This small molecule binds to this protein.
Small molecule (SMILES): CC(=O)N[C@H]1[C@H](O[C@H]2[C@H](O)[C@@H](NC(C)=O)CO[C@@H]2CO[C@H]2O[C@@H](C)[C@@H](O)[C@@H](O)[C@@H]2O)O[C@H](CO)[C@@H](O)[C@@H]1O

Sequence of chain 1.D:
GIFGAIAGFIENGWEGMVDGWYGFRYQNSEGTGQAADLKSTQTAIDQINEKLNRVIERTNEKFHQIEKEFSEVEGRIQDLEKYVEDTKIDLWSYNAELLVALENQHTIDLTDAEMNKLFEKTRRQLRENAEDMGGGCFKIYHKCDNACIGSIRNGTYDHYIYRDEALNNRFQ

Binding-site contacts:
Ligand atom C7 contacts residue ASN154 of chain 1.D at 3.1 Å.
Ligand atom C5 contacts residue SER151 of chain 1.D at 4.3 Å.
Ligand atom O5 contacts residue THR156 of chain 1.D at 4.4 Å.
Ligand atom O5 contacts residue ASN154 of chain 1.D at 2.4 Å (h-bond).
Ligand atom O6 contacts residue ALA147 of chain 1.D at 3.4 Å (h-bond).
Ligand atom C5 contacts residue GLY150 of chain 1.D at 4.4 Å.
Ligand atom O4 contacts residue ARG153 of chain 1.D at 4.0 Å.
Ligand atom C5 contacts residue ALA147 of chain 1.D at 4.3 Å (hydrophobic).
Ligand atom C5 contacts residue ASN154 of chain 1.D at 3.7 Å.
Ligand atom C6 contacts residue ASN154 of chain 1.D at 4.4 Å.
Ligand atom C1 contacts residue THR156 of chain 1.D at 3.8 Å.
Ligand atom C1 contacts residue ALA147 of chain 1.D at 4.5 Å (hydrophobic).
Ligand atom C8 contacts residue ALA147 of chain 1.D at 4.4 Å (hydrophobic).
Ligand atom C4 contacts residue ASN154 of chain 1.D at 4.3 Å.
Ligand atom C6 contacts residue ALA147 of chain 1.D at 2.9 Å (hydrophobic).
Ligand atom C2 contacts residue ASN154 of chain 1.D at 2.5 Å.
Ligand atom O5 contacts residue ALA147 of chain 1.D at 4.5 Å.
Ligand atom C6 contacts residue ARG153 of chain 1.D at 3.7 Å.
Ligand atom C1 contacts residue GLY150 of chain 1.D at 4.3 Å.
Ligand atom C6 contacts residue GLY150 of chain 1.D at 3.9 Å.
Ligand atom C1 contacts residue GLY150 of chain 1.D at 4.5 Å.
Ligand atom C1 contacts residue ASN154 of chain 1.D at 1.4 Å.
Ligand atom C6 contacts residue GLY150 of chain 1.D at 3.8 Å.
Ligand atom C5 contacts residue ASN154 of chain 1.D at 4.4 Å.
Ligand atom N2 contacts residue ASN154 of chain 1.D at 3.0 Å (h-bond).
Ligand atom O5 contacts residue SER151 of chain 1.D at 4.0 Å.
Ligand atom C3 contacts residue ASN154 of chain 1.D at 3.8 Å.
Ligand atom C6 contacts residue SER151 of chain 1.D at 3.7 Å.
Ligand atom C5 contacts residue GLY150 of chain 1.D at 4.2 Å.
Ligand atom O7 contacts residue ASN154 of chain 1.D at 2.8 Å (h-bond).
Ligand atom O5 contacts residue GLY150 of chain 1.D at 3.7 Å.
Ligand atom C8 contacts residue ASN154 of chain 1.D at 4.5 Å.
Ligand atom O5 contacts residue GLY150 of chain 1.D at 3.4 Å.